A protein and the small-molecule ligand that binds it are described below.
Small molecule (SMILES): CC(=O)N[C@@H]1[C@@H](O)[C@H](O)[C@@H](CO)O[C@H]1O

Binding-site contacts:
Ligand atom C7 contacts residue PHE75 of chain 1.R at 4.1 Å (hydrophobic).
Ligand atom C1 contacts residue THR79 of chain 1.R at 4.3 Å.
Ligand atom C3 contacts residue ASN77 of chain 1.R at 3.9 Å.
Ligand atom N2 contacts residue PHE75 of chain 1.R at 4.3 Å.
Ligand atom C7 contacts residue ASN77 of chain 1.R at 3.3 Å.
Ligand atom O7 contacts residue PHE75 of chain 1.R at 3.2 Å.
Ligand atom C1 contacts residue ASN77 of chain 1.R at 1.6 Å.
Ligand atom O7 contacts residue ASN77 of chain 1.R at 3.2 Å (h-bond).
Ligand atom O6 contacts residue THR79 of chain 1.R at 3.7 Å.
Ligand atom O5 contacts residue ASN77 of chain 1.R at 2.4 Å (h-bond).
Ligand atom C6 contacts residue THR79 of chain 1.R at 4.4 Å.
Ligand atom O5 contacts residue THR79 of chain 1.R at 3.5 Å (h-bond).
Ligand atom N2 contacts residue ASN77 of chain 1.R at 3.1 Å (h-bond).
Ligand atom C5 contacts residue ASN77 of chain 1.R at 3.7 Å.
Ligand atom C2 contacts residue ASN77 of chain 1.R at 2.6 Å.
Ligand atom O6 contacts residue PHE75 of chain 1.R at 4.1 Å.
Ligand atom C1 contacts residue PHE75 of chain 1.R at 3.8 Å (hydrophobic).
Ligand atom C8 contacts residue ASN77 of chain 1.R at 4.1 Å.
Ligand atom O5 contacts residue PHE75 of chain 1.R at 3.8 Å.
Ligand atom C4 contacts residue ASN77 of chain 1.R at 4.3 Å.
Ligand atom C2 contacts residue PHE75 of chain 1.R at 3.6 Å (hydrophobic).

Sequence of chain 1.R:
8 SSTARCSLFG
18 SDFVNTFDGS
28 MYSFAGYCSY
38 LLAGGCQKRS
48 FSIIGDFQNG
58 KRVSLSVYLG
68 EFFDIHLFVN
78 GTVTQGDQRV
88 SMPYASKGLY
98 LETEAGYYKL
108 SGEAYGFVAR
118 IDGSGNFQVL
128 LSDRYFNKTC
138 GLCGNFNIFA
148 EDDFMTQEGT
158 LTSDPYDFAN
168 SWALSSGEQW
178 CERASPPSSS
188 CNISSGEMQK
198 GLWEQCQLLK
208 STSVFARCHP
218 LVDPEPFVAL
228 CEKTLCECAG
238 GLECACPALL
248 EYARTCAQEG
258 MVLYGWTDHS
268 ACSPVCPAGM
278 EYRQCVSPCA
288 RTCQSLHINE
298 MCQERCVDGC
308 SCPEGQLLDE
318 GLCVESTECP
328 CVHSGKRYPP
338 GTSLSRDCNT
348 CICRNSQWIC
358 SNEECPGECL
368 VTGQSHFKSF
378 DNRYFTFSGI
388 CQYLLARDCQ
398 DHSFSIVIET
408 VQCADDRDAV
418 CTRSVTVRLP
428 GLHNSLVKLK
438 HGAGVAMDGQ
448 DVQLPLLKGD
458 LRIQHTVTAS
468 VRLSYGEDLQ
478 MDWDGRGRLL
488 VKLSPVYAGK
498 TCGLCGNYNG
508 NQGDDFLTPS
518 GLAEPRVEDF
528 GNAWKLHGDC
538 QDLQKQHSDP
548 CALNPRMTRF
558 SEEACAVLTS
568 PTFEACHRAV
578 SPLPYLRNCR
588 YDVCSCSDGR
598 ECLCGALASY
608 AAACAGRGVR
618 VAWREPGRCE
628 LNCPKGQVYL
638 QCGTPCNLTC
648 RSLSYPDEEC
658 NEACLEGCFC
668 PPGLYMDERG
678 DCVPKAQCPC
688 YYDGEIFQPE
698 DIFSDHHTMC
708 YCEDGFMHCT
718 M